Binding-site contacts:
Ligand atom O7 contacts residue GLY150 of chain 34.C at 4.2 Å.
Ligand atom C1 contacts residue ASN154 of chain 34.C at 3.0 Å.
Ligand atom O6 contacts residue THR156 of chain 34.C at 2.7 Å (h-bond).
Ligand atom O7 contacts residue VAL153 of chain 34.C at 4.1 Å.
Ligand atom C7 contacts residue ASN154 of chain 34.C at 2.2 Å.
Ligand atom O7 contacts residue ASN154 of chain 34.C at 2.1 Å (h-bond).
Ligand atom C2 contacts residue ASN154 of chain 34.C at 3.6 Å.
Ligand atom O5 contacts residue THR156 of chain 34.C at 4.0 Å.
Ligand atom O5 contacts residue ASN154 of chain 34.C at 4.1 Å.
Ligand atom C8 contacts residue ASN154 of chain 34.C at 2.3 Å.
Ligand atom N2 contacts residue ASN154 of chain 34.C at 3.2 Å (h-bond).
Ligand atom C1 contacts residue THR156 of chain 34.C at 4.2 Å.
Ligand atom C6 contacts residue THR156 of chain 34.C at 3.7 Å.
Ligand atom C5 contacts residue THR156 of chain 34.C at 4.1 Å.

Sequence of chain 34.C:
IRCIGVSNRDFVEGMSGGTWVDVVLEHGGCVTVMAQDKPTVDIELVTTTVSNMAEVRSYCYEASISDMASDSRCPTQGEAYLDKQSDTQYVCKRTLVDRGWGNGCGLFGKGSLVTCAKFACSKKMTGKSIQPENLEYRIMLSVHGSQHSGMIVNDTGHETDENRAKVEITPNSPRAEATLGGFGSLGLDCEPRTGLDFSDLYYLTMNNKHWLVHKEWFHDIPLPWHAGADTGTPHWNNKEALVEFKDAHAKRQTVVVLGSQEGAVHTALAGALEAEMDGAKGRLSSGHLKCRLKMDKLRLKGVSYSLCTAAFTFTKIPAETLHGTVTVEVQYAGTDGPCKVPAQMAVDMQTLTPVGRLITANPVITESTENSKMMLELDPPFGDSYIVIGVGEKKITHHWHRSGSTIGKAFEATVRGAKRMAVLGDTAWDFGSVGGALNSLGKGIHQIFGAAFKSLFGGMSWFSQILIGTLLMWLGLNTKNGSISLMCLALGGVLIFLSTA

The small molecule below binds the protein below.
Small molecule (SMILES): CC(=O)N[C@H]1[C@H](O[C@H]2[C@H](O)[C@@H](NC(C)=O)CO[C@@H]2CO)O[C@H](CO)[C@@H](O)[C@@H]1O